Sequence of chain 1.X:
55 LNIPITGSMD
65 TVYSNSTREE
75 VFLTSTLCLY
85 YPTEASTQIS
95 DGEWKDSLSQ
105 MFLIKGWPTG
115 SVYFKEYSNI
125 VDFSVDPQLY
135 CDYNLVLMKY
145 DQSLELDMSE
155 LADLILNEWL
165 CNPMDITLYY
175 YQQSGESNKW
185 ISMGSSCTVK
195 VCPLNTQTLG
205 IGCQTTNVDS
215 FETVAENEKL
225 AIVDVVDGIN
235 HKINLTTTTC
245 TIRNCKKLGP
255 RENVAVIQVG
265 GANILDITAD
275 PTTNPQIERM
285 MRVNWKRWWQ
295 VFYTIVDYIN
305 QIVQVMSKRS

The protein below binds the small molecule below.
Small molecule (SMILES): CC(=O)N[C@@H]1[C@@H](O)[C@H](O)[C@@H](CO)O[C@H]1O

Binding-site contacts:
Ligand atom N2 contacts residue ASN238 of chain 1.X at 3.0 Å (h-bond).
Ligand atom C5 contacts residue ASN238 of chain 1.X at 3.6 Å.
Ligand atom C4 contacts residue ASN238 of chain 1.X at 4.3 Å.
Ligand atom C1 contacts residue VAL212 of chain 1.X at 4.3 Å (hydrophobic).
Ligand atom C7 contacts residue ASN238 of chain 1.X at 3.7 Å.
Ligand atom O5 contacts residue VAL212 of chain 1.X at 3.5 Å.
Ligand atom O6 contacts residue VAL212 of chain 1.X at 3.8 Å.
Ligand atom C8 contacts residue THR171 of chain 1.X at 3.8 Å.
Ligand atom C8 contacts residue ILE170 of chain 1.X at 4.1 Å (hydrophobic).
Ligand atom C3 contacts residue ASN238 of chain 1.X at 3.8 Å.
Ligand atom O5 contacts residue ASN238 of chain 1.X at 2.3 Å (h-bond).
Ligand atom C2 contacts residue ASN238 of chain 1.X at 2.5 Å.
Ligand atom O7 contacts residue ASN238 of chain 1.X at 3.8 Å.
Ligand atom C1 contacts residue ASN238 of chain 1.X at 1.4 Å.